Sequence of chain 1.I:
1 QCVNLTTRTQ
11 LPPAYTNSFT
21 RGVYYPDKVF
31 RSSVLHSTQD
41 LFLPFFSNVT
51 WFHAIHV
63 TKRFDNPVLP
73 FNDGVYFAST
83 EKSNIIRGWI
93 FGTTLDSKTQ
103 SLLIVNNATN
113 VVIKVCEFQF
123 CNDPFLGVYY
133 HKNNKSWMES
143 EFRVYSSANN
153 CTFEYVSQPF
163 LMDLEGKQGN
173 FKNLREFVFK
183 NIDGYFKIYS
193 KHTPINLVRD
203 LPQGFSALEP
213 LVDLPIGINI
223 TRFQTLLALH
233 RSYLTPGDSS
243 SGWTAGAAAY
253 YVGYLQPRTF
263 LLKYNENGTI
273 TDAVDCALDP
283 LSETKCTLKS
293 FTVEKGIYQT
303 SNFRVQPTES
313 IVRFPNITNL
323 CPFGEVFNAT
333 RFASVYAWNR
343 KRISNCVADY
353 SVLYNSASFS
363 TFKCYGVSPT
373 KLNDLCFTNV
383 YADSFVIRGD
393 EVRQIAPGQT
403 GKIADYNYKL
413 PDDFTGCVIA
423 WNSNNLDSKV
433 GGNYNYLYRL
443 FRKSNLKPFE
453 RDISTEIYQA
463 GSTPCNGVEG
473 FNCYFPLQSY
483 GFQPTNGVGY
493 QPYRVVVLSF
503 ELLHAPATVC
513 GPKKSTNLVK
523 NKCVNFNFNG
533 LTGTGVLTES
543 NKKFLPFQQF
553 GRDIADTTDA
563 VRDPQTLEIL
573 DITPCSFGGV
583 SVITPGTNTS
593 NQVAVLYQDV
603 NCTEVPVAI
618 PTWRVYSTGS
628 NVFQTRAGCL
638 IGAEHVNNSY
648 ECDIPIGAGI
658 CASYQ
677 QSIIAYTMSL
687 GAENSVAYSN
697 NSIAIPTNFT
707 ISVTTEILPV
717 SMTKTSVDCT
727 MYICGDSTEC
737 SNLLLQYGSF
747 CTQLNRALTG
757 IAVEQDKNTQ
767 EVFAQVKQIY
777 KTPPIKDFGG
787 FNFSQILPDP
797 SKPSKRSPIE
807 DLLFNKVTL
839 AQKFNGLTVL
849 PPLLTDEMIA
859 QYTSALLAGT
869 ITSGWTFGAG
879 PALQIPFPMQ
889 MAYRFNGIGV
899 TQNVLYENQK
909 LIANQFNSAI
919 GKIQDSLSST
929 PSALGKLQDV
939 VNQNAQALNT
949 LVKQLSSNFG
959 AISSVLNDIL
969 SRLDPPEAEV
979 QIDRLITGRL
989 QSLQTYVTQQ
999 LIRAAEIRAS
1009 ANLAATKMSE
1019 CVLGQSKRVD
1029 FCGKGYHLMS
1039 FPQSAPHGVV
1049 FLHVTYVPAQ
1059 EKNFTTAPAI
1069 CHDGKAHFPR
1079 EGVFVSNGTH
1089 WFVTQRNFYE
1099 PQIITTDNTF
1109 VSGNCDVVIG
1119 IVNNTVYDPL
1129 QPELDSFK

Binding-site contacts:
Ligand atom N2 contacts residue ASN330 of chain 1.I at 2.9 Å (h-bond).
Ligand atom C7 contacts residue ASN330 of chain 1.I at 3.7 Å.
Ligand atom C1 contacts residue ASN330 of chain 1.I at 1.4 Å.
Ligand atom O5 contacts residue ASN330 of chain 1.I at 2.4 Å (h-bond).
Ligand atom O7 contacts residue GLY326 of chain 1.I at 3.8 Å.
Ligand atom C7 contacts residue GLY326 of chain 1.I at 3.9 Å.
Ligand atom C8 contacts residue PHE329 of chain 1.I at 3.6 Å (hydrophobic).
Ligand atom C5 contacts residue ASN330 of chain 1.I at 3.7 Å.
Ligand atom C2 contacts residue ASN330 of chain 1.I at 2.5 Å.
Ligand atom C3 contacts residue ASN330 of chain 1.I at 3.8 Å.
Ligand atom C4 contacts residue ASN330 of chain 1.I at 4.2 Å.
Ligand atom C8 contacts residue GLY326 of chain 1.I at 3.8 Å.
Ligand atom O7 contacts residue ASN330 of chain 1.I at 4.1 Å.

The small molecule below binds the protein below.
Small molecule (SMILES): CC(=O)N[C@H]1[C@H](O[C@H]2[C@H](O)[C@@H](NC(C)=O)CO[C@@H]2CO)O[C@H](CO)[C@@H](O[C@@H]2O[C@H](CO[C@H]3O[C@H](CO)[C@@H](O)[C@H](O)[C@@H]3O)[C@@H](O)[C@H](O[C@H]3O[C@H](CO)[C@@H](O)[C@H](O)[C@@H]3O)[C@@H]2O)[C@@H]1O